Sequence of chain 1.C:
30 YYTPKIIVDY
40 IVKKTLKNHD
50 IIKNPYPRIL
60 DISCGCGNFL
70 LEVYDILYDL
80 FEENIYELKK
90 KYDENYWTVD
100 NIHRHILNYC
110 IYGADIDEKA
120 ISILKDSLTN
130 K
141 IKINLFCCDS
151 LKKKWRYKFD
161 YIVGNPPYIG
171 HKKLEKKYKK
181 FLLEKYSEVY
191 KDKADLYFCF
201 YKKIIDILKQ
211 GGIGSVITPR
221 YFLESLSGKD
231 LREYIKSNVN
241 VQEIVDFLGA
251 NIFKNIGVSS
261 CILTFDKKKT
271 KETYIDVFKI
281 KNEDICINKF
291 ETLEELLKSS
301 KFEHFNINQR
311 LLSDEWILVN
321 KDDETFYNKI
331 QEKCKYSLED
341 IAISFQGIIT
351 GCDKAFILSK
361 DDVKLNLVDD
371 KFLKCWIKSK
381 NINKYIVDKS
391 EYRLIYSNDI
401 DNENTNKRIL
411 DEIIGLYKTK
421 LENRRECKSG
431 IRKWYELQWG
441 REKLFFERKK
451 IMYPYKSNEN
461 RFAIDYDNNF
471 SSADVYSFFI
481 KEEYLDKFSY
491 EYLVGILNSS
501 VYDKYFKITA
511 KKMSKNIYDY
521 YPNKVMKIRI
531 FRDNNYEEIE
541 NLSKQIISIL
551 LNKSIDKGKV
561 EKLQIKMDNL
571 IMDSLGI

Binding-site contacts:
Ligand atom N3 contacts residue ASP149 of chain 1.C at 3.7 Å.
Ligand atom C8 contacts residue CYS148 of chain 1.C at 3.7 Å (hydrophobic).
Ligand atom C6 contacts residue ILE115 of chain 1.C at 3.9 Å (hydrophobic).
Ligand atom C9 contacts residue ASP149 of chain 1.C at 3.7 Å.
Ligand atom C7 contacts residue ILE115 of chain 1.C at 3.7 Å (hydrophobic).
Ligand atom N contacts residue ILE115 of chain 1.C at 3.8 Å.
Ligand atom C8 contacts residue ILE61 of chain 1.C at 3.9 Å (hydrophobic).
Ligand atom C4 contacts residue ASP114 of chain 1.C at 3.4 Å.
Ligand atom C contacts residue ASP114 of chain 1.C at 3.7 Å.
Ligand atom O contacts residue ASP114 of chain 1.C at 2.9 Å (salt-bridge).
Ligand atom C2 contacts residue ASP114 of chain 1.C at 3.8 Å.
Ligand atom C9 contacts residue PHE200 of chain 1.C at 3.7 Å (hydrophobic).
Ligand atom N3 contacts residue SER150 of chain 1.C at 3.0 Å (h-bond).
Ligand atom C8 contacts residue SER150 of chain 1.C at 3.1 Å.
Ligand atom C1 contacts residue ASP114 of chain 1.C at 3.5 Å.
Ligand atom O1 contacts residue ASP114 of chain 1.C at 2.8 Å (salt-bridge).
Ligand atom O2 contacts residue PRO167 of chain 1.C at 3.6 Å.
Ligand atom C8 contacts residue ASP114 of chain 1.C at 4.0 Å.
Ligand atom C10 contacts residue ASP149 of chain 1.C at 3.6 Å.
Ligand atom O2 contacts residue TYR30 of chain 1.C at 3.9 Å.
Ligand atom C10 contacts residue LEU196 of chain 1.C at 4.0 Å (hydrophobic).
Ligand atom N4 contacts residue PHE200 of chain 1.C at 3.8 Å.
Ligand atom C12 contacts residue TYR178 of chain 1.C at 3.7 Å (hydrophobic).
Ligand atom C6 contacts residue PHE200 of chain 1.C at 4.0 Å (hydrophobic).
Ligand atom N4 contacts residue TYR178 of chain 1.C at 4.0 Å.
Ligand atom N2 contacts residue ASP114 of chain 1.C at 3.7 Å.
Ligand atom N1 contacts residue PRO167 of chain 1.C at 3.5 Å.
Ligand atom O3 contacts residue ASP114 of chain 1.C at 3.7 Å.
Ligand atom C11 contacts residue ASP149 of chain 1.C at 3.8 Å.
Ligand atom N2 contacts residue ILE115 of chain 1.C at 3.4 Å (h-bond).
Ligand atom C11 contacts residue TYR178 of chain 1.C at 3.5 Å (hydrophobic).
Ligand atom O3 contacts residue PRO167 of chain 1.C at 4.0 Å.
Ligand atom C10 contacts residue TYR178 of chain 1.C at 3.5 Å (hydrophobic).
Ligand atom O3 contacts residue SER62 of chain 1.C at 3.5 Å.
Ligand atom O1 contacts residue ILE115 of chain 1.C at 3.4 Å.
Ligand atom N3 contacts residue CYS148 of chain 1.C at 3.8 Å.
Ligand atom C8 contacts residue ILE115 of chain 1.C at 3.7 Å (hydrophobic).
Ligand atom O contacts residue GLY64 of chain 1.C at 3.5 Å.
Ligand atom N4 contacts residue ASP149 of chain 1.C at 2.8 Å (salt-bridge).
Ligand atom C5 contacts residue PRO167 of chain 1.C at 3.4 Å (hydrophobic).

This small molecule binds to this protein.
Small molecule (SMILES): OC[C@H]1O[C@@H](n2cnc3c(NCCCCc4ccccc4)ncnc32)[C@H](O)[C@@H]1O